Binding-site contacts:
Ligand atom C contacts residue SER261 of chain 1.D at 1.4 Å.
Ligand atom NH1 contacts residue PRO149 of chain 1.D at 3.3 Å (h-bond).
Ligand atom N contacts residue SO41 of chain 1.BD at 2.8 Å (h-bond).
Ligand atom NZ contacts residue ASN85 of chain 1.D at 3.1 Å (h-bond).
Ligand atom NH2 contacts residue ASP157 of chain 1.D at 2.8 Å (salt-bridge).
Ligand atom NH1 contacts residue ASP151 of chain 1.D at 3.3 Å (salt-bridge).
Ligand atom NH2 contacts residue ASP199 of chain 1.D at 3.0 Å (salt-bridge).
Ligand atom NH1 contacts residue ASP199 of chain 1.D at 2.6 Å (salt-bridge).
Ligand atom CB contacts residue ASN188 of chain 1.D at 3.3 Å.
Ligand atom NH1 contacts residue ASP157 of chain 1.D at 3.1 Å (salt-bridge).
Ligand atom NE contacts residue ASP151 of chain 1.D at 3.2 Å (salt-bridge).
Ligand atom CZ contacts residue TYR201 of chain 1.D at 3.4 Å (hydrophobic).
Ligand atom CA contacts residue ASN188 of chain 1.D at 3.2 Å.
Ligand atom C1 contacts residue HIS87 of chain 1.D at 1.5 Å.
Ligand atom N contacts residue SER146 of chain 1.D at 2.8 Å (h-bond).
Ligand atom NZ contacts residue ASP47 of chain 1.D at 2.8 Å (salt-bridge).
Ligand atom C contacts residue HIS87 of chain 1.D at 2.7 Å.
Ligand atom CA contacts residue GLY148 of chain 1.D at 3.4 Å.
Ligand atom O contacts residue ASN188 of chain 1.D at 2.9 Å (h-bond).
Ligand atom NH1 contacts residue GLY148 of chain 1.D at 3.3 Å.
Ligand atom O contacts residue TRP147 of chain 1.D at 3.2 Å.
Ligand atom CZ contacts residue ASP199 of chain 1.D at 3.2 Å.
Ligand atom NH2 contacts residue ALA185 of chain 1.D at 2.8 Å (h-bond).
Ligand atom CB contacts residue SER261 of chain 1.D at 2.8 Å.
Ligand atom O contacts residue GLY148 of chain 1.D at 3.2 Å (h-bond).
Ligand atom CG1 contacts residue SO41 of chain 1.BD at 3.4 Å.
Ligand atom CZ contacts residue ASP157 of chain 1.D at 3.3 Å.
Ligand atom NE contacts residue TYR201 of chain 1.D at 3.2 Å (h-bond).
Ligand atom O contacts residue SER261 of chain 1.D at 2.3 Å (h-bond).
Ligand atom CE contacts residue ASP47 of chain 1.D at 3.2 Å.
Ligand atom CG contacts residue SO41 of chain 1.BD at 3.3 Å.
Ligand atom N contacts residue GLY148 of chain 1.D at 2.9 Å (h-bond).
Ligand atom N contacts residue HIS87 of chain 1.D at 3.2 Å (h-bond).
Ligand atom N contacts residue SER261 of chain 1.D at 3.0 Å (h-bond).
Ligand atom C1 contacts residue SER261 of chain 1.D at 2.4 Å.
Ligand atom NZ contacts residue ASP84 of chain 1.D at 2.9 Å (salt-bridge).
Ligand atom NE contacts residue GLU129 of chain 1.D at 3.0 Å (salt-bridge).
Ligand atom NH1 contacts residue TYR201 of chain 1.D at 2.9 Å (h-bond).
Ligand atom C1 contacts residue SO41 of chain 1.DB at 3.3 Å.
Ligand atom CA contacts residue SER261 of chain 1.D at 2.4 Å.

A protein and the small-molecule ligand that binds it are described below.
Small molecule (SMILES): CCCCCCCCCC(=O)N[C@@H](CCCN=C(N)N)C(=O)N[C@H](C(=O)N[C@@H](CCCCN)C(=O)N[C@@H](CCCN=C(N)N)[C@@H](C)O)C(C)C

Sequence of chain 1.D:
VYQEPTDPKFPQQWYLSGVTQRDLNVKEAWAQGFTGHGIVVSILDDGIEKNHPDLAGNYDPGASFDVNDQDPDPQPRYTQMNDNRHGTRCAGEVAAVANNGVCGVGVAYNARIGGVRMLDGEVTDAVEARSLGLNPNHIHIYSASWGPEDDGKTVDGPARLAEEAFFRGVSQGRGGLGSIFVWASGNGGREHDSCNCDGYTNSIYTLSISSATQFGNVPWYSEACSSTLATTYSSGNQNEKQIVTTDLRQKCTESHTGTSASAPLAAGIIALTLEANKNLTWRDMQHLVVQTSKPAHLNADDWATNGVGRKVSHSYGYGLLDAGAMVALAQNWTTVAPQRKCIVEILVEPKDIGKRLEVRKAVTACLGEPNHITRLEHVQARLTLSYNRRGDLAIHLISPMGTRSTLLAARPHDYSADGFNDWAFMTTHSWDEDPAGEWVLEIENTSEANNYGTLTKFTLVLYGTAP